Binding-site contacts:
Ligand atom N2 contacts residue VAL29 of chain 3.H at 2.8 Å (h-bond).
Ligand atom O3 contacts residue GLY30 of chain 3.H at 3.1 Å.
Ligand atom C7 contacts residue VAL29 of chain 3.H at 3.2 Å (hydrophobic).
Ligand atom O6 contacts residue NAG1 of chain 3.Y at 3.2 Å (h-bond).
Ligand atom C7 contacts residue ASP32 of chain 3.H at 4.0 Å.
Ligand atom C8 contacts residue THR248 of chain 3.D at 4.0 Å.
Ligand atom O6 contacts residue HIS68 of chain 3.H at 3.8 Å.
Ligand atom C7 contacts residue THR248 of chain 3.D at 3.7 Å.
Ligand atom O7 contacts residue THR248 of chain 3.D at 2.8 Å (h-bond).
Ligand atom C2 contacts residue VAL29 of chain 3.H at 3.6 Å (hydrophobic).
Ligand atom O4 contacts residue GLY30 of chain 3.H at 4.5 Å.
Ligand atom C4 contacts residue ASN246 of chain 3.D at 4.2 Å.
Ligand atom C1 contacts residue ASN246 of chain 3.D at 1.4 Å.
Ligand atom C1 contacts residue GLU245 of chain 3.D at 4.1 Å.
Ligand atom O5 contacts residue GLY30 of chain 3.H at 4.4 Å.
Ligand atom C2 contacts residue ASN246 of chain 3.D at 2.4 Å.
Ligand atom O5 contacts residue ASN246 of chain 3.D at 2.4 Å (h-bond).
Ligand atom O7 contacts residue VAL29 of chain 3.H at 4.1 Å.
Ligand atom O6 contacts residue PHE67 of chain 3.H at 3.7 Å.
Ligand atom C3 contacts residue GLY30 of chain 3.H at 4.0 Å.
Ligand atom O5 contacts residue GLU245 of chain 3.D at 3.8 Å.
Ligand atom C3 contacts residue ASN246 of chain 3.D at 3.8 Å.
Ligand atom N2 contacts residue ASN246 of chain 3.D at 2.8 Å (h-bond).
Ligand atom C3 contacts residue VAL29 of chain 3.H at 3.3 Å (hydrophobic).
Ligand atom C8 contacts residue ASP32 of chain 3.H at 3.2 Å.
Ligand atom O7 contacts residue ASN246 of chain 3.D at 3.2 Å (h-bond).
Ligand atom O3 contacts residue VAL29 of chain 3.H at 2.6 Å (h-bond).
Ligand atom C7 contacts residue ASN246 of chain 3.D at 3.2 Å.
Ligand atom C8 contacts residue ASN246 of chain 3.D at 4.3 Å.
Ligand atom C8 contacts residue VAL29 of chain 3.H at 3.4 Å (hydrophobic).
Ligand atom C6 contacts residue NAG1 of chain 3.Y at 4.5 Å.
Ligand atom C5 contacts residue ASN246 of chain 3.D at 3.7 Å.
Ligand atom N2 contacts residue ASP32 of chain 3.H at 3.6 Å (salt-bridge).

A small-molecule ligand and the protein it binds are described below.
Small molecule (SMILES): CC(=O)N[C@H]1[C@H](O[C@H]2[C@H](O)[C@@H](NC(C)=O)CO[C@@H]2CO)O[C@H](CO)[C@@H](O)[C@@H]1O

Sequence of chain 3.H:
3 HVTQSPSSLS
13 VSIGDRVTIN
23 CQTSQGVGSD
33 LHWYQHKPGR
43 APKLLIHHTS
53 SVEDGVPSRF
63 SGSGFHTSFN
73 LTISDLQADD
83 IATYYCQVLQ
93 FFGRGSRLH

Sequence of chain 3.D:
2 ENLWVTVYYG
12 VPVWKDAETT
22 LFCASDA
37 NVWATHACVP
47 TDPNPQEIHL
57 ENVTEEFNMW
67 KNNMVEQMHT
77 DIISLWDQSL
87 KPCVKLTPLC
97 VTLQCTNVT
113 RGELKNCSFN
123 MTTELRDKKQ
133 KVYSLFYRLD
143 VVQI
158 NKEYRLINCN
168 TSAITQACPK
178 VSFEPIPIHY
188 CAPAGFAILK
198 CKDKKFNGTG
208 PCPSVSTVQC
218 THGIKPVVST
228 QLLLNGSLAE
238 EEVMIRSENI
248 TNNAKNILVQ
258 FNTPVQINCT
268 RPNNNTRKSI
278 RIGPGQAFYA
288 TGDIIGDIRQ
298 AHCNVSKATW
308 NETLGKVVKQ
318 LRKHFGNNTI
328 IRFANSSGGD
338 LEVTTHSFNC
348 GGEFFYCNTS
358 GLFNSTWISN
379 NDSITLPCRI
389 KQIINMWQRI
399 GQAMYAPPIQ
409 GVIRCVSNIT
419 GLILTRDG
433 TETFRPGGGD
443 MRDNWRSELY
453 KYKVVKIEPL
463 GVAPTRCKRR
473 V